Sequence of chain 2.B:
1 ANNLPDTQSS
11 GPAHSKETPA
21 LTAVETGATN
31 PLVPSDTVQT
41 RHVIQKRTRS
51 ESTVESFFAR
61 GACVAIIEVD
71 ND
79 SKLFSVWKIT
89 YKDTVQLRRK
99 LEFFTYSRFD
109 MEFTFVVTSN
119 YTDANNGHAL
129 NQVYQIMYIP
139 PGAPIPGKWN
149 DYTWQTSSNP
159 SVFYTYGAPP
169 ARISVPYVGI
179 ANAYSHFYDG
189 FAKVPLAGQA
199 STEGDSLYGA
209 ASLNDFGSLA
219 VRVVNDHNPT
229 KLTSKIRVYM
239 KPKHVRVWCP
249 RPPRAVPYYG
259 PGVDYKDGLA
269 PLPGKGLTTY

Sequence of chain 1.E:
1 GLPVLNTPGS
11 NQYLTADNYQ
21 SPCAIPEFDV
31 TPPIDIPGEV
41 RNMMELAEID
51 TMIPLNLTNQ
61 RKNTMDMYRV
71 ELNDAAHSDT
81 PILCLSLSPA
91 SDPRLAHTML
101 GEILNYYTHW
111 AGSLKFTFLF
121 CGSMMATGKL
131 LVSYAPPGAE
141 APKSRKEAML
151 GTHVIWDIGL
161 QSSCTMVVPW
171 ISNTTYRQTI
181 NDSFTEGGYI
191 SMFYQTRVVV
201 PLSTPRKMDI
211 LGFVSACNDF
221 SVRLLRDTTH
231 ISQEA

A small-molecule ligand and the protein it binds are described below.
Small molecule (SMILES): COc1ccc(OCc2ccc(COc3c(Cl)cccc3Cl)cc2)c(Cl)c1

Binding-site contacts:
Ligand atom C16 contacts residue TYR136 of chain 2.B at 3.8 Å (hydrophobic).
Ligand atom C2 contacts residue PHE214 of chain 2.B at 3.6 Å (hydrophobic).
Ligand atom C5 contacts residue TYR89 of chain 2.B at 3.5 Å (hydrophobic).
Ligand atom C3 contacts residue MET109 of chain 2.B at 3.7 Å (hydrophobic).
Ligand atom O1 contacts residue PHE214 of chain 2.B at 3.8 Å.
Ligand atom C7 contacts residue PHE214 of chain 2.B at 3.5 Å (hydrophobic).
Ligand atom C20 contacts residue ILE171 of chain 2.B at 3.8 Å (hydrophobic).
Ligand atom C7 contacts residue MET109 of chain 2.B at 3.3 Å (hydrophobic).
Ligand atom C17 contacts residue TYR136 of chain 2.B at 3.7 Å (hydrophobic).
Ligand atom C11 contacts residue ILE87 of chain 2.B at 3.8 Å (hydrophobic).
Ligand atom C6 contacts residue TYR89 of chain 2.B at 3.7 Å (hydrophobic).
Ligand atom CL2 contacts residue ALA24 of chain 1.E at 3.5 Å.
Ligand atom C21 contacts residue HIS184 of chain 2.B at 3.6 Å.
Ligand atom C21 contacts residue TYR182 of chain 2.B at 3.8 Å (hydrophobic).
Ligand atom C13 contacts residue PHE111 of chain 2.B at 3.7 Å (hydrophobic).
Ligand atom C10 contacts residue TYR136 of chain 2.B at 3.5 Å (hydrophobic).
Ligand atom O1 contacts residue ILE87 of chain 2.B at 3.7 Å.
Ligand atom C21 contacts residue SER105 of chain 2.B at 3.8 Å.
Ligand atom C12 contacts residue PHE111 of chain 2.B at 3.8 Å (hydrophobic).
Ligand atom C17 contacts residue ALA24 of chain 1.E at 3.7 Å (hydrophobic).
Ligand atom C20 contacts residue LEU217 of chain 2.B at 3.8 Å (hydrophobic).
Ligand atom O3 contacts residue PHE107 of chain 2.B at 3.6 Å.
Ligand atom C19 contacts residue LEU217 of chain 2.B at 3.8 Å (hydrophobic).
Ligand atom CL3 contacts residue LEU217 of chain 2.B at 3.8 Å.
Ligand atom O3 contacts residue TYR89 of chain 2.B at 3.6 Å.
Ligand atom CL3 contacts residue PHE111 of chain 2.B at 3.8 Å.
Ligand atom C13 contacts residue ILE87 of chain 2.B at 3.7 Å (hydrophobic).
Ligand atom C12 contacts residue ILE87 of chain 2.B at 3.8 Å (hydrophobic).
Ligand atom C16 contacts residue ALA24 of chain 1.E at 3.8 Å (hydrophobic).
Ligand atom C13 contacts residue MET109 of chain 2.B at 3.4 Å (hydrophobic).
Ligand atom O1 contacts residue MET109 of chain 2.B at 3.7 Å.
Ligand atom CL2 contacts residue TYR136 of chain 2.B at 3.6 Å.
Ligand atom C8 contacts residue MET109 of chain 2.B at 3.4 Å (hydrophobic).
Ligand atom C14 contacts residue TYR136 of chain 2.B at 3.5 Å (hydrophobic).
Ligand atom CL2 contacts residue ILE25 of chain 1.E at 3.4 Å.
Ligand atom C1 contacts residue TYR182 of chain 2.B at 3.8 Å (hydrophobic).
Ligand atom C4 contacts residue MET109 of chain 2.B at 3.8 Å (hydrophobic).
Ligand atom C9 contacts residue VAL176 of chain 2.B at 3.6 Å (hydrophobic).
Ligand atom C9 contacts residue PHE214 of chain 2.B at 3.7 Å (hydrophobic).
Ligand atom O2 contacts residue VAL173 of chain 2.B at 3.4 Å.